Binding-site contacts:
Ligand atom C7 contacts residue LEU127 of chain 1.A at 3.9 Å (hydrophobic).
Ligand atom C3 contacts residue THR183 of chain 1.A at 3.9 Å.
Ligand atom C5 contacts residue ALA59 of chain 1.A at 3.9 Å (hydrophobic).
Ligand atom C7 contacts residue GLU49 of chain 1.A at 3.9 Å.
Ligand atom C7A contacts residue G3P1 of chain 1.C at 2.3 Å.
Ligand atom C5 contacts residue PHE212 of chain 1.A at 4.1 Å (hydrophobic).
Ligand atom C3 contacts residue ILE64 of chain 1.A at 3.9 Å (hydrophobic).
Ligand atom C4 contacts residue ASP60 of chain 1.A at 3.9 Å.
Ligand atom C2 contacts residue ILE64 of chain 1.A at 4.0 Å (hydrophobic).
Ligand atom C4 contacts residue THR183 of chain 1.A at 3.8 Å.
Ligand atom C3 contacts residue ASP60 of chain 1.A at 3.2 Å.
Ligand atom C3 contacts residue G3P1 of chain 1.C at 3.2 Å.
Ligand atom C3 contacts residue LEU100 of chain 1.A at 3.8 Å (hydrophobic).
Ligand atom C4A contacts residue THR183 of chain 1.A at 3.7 Å.
Ligand atom C2 contacts residue LEU100 of chain 1.A at 4.0 Å (hydrophobic).
Ligand atom C4 contacts residue LEU100 of chain 1.A at 3.9 Å (hydrophobic).
Ligand atom C4A contacts residue G3P1 of chain 1.C at 3.3 Å.
Ligand atom C7 contacts residue LEU100 of chain 1.A at 3.9 Å (hydrophobic).
Ligand atom C4A contacts residue ASP60 of chain 1.A at 3.8 Å.
Ligand atom C2 contacts residue PHE22 of chain 1.A at 3.7 Å (hydrophobic).
Ligand atom C7 contacts residue PHE212 of chain 1.A at 3.9 Å (hydrophobic).
Ligand atom C4A contacts residue LEU100 of chain 1.A at 3.5 Å (hydrophobic).
Ligand atom C7 contacts residue TYR175 of chain 1.A at 3.5 Å (hydrophobic).
Ligand atom N1 contacts residue LEU100 of chain 1.A at 4.0 Å.
Ligand atom C5 contacts residue LEU100 of chain 1.A at 4.0 Å (hydrophobic).
Ligand atom C7A contacts residue TYR175 of chain 1.A at 4.2 Å (hydrophobic).
Ligand atom C7 contacts residue G3P1 of chain 1.C at 2.9 Å.
Ligand atom C6 contacts residue G3P1 of chain 1.C at 4.2 Å.
Ligand atom C4 contacts residue ALA59 of chain 1.A at 4.1 Å (hydrophobic).
Ligand atom C2 contacts residue G3P1 of chain 1.C at 2.6 Å.
Ligand atom C7A contacts residue LEU100 of chain 1.A at 3.7 Å (hydrophobic).
Ligand atom C4 contacts residue TYR102 of chain 1.A at 4.1 Å (hydrophobic).
Ligand atom C6 contacts residue LEU127 of chain 1.A at 4.0 Å (hydrophobic).
Ligand atom N1 contacts residue GLU49 of chain 1.A at 2.6 Å (salt-bridge).
Ligand atom C2 contacts residue GLU49 of chain 1.A at 3.3 Å.
Ligand atom C5 contacts residue ALA129 of chain 1.A at 3.9 Å (hydrophobic).
Ligand atom C6 contacts residue PHE212 of chain 1.A at 3.6 Å (hydrophobic).
Ligand atom C7A contacts residue GLU49 of chain 1.A at 3.4 Å.
Ligand atom C6 contacts residue LEU100 of chain 1.A at 3.9 Å (hydrophobic).
Ligand atom N1 contacts residue G3P1 of chain 1.C at 1.5 Å.

A protein and the small-molecule ligand that binds it are described below.
Small molecule (SMILES): c1ccc2c(c1)CCN2

Sequence of chain 1.A:
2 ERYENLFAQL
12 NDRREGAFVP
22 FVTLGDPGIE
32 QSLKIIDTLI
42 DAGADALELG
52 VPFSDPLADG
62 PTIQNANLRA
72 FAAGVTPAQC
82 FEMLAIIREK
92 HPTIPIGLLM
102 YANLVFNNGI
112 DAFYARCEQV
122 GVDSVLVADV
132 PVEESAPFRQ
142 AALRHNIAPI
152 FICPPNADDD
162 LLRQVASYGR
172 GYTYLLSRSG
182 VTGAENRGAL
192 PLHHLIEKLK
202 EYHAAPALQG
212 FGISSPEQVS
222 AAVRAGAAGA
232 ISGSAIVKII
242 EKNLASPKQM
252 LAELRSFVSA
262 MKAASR